This protein binds this small molecule.
Small molecule (SMILES): O=C1C[C@@H](c2ccc(O)cc2)Oc2cc(O)cc(O)c21

Sequence of chain 1.A:
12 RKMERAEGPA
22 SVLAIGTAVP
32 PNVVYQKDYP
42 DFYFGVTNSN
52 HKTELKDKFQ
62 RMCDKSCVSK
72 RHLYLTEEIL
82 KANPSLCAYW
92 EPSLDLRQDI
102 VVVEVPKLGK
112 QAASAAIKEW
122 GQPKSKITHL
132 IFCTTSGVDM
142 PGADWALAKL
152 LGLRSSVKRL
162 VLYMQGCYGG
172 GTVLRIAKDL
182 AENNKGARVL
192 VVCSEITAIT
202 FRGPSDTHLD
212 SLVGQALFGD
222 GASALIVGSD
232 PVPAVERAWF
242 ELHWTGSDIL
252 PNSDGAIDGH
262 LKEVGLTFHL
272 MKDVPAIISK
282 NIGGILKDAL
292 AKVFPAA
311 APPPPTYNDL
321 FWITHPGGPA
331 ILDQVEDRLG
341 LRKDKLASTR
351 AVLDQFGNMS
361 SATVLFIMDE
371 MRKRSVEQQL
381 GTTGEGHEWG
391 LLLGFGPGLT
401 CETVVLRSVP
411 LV

Binding-site contacts:
Ligand atom O4 contacts residue CYS168 of chain 2.A at 3.5 Å (h-bond).
Ligand atom C12 contacts residue GLU196 of chain 2.A at 3.8 Å.
Ligand atom C12 contacts residue SER137 of chain 2.A at 3.2 Å.
Ligand atom O3 contacts residue ILE197 of chain 2.A at 3.2 Å (h-bond).
Ligand atom C3 contacts residue ILE258 of chain 2.A at 3.9 Å (hydrophobic).
Ligand atom O5 contacts residue GLY260 of chain 2.A at 3.4 Å.
Ligand atom C13 contacts residue GLY220 of chain 2.A at 3.4 Å.
Ligand atom C1 contacts residue GLY167 of chain 2.A at 3.7 Å.
Ligand atom C12 contacts residue ILE197 of chain 2.A at 3.5 Å (hydrophobic).
Ligand atom O4 contacts residue PRO397 of chain 2.A at 2.9 Å.
Ligand atom C13 contacts residue THR198 of chain 2.A at 3.2 Å.
Ligand atom C4 contacts residue PHE269 of chain 2.A at 3.4 Å (hydrophobic).
Ligand atom O1 contacts residue THR136 of chain 2.A at 3.8 Å.
Ligand atom C11 contacts residue SER137 of chain 2.A at 3.6 Å.
Ligand atom O2 contacts residue THR268 of chain 2.A at 3.8 Å.
Ligand atom O2 contacts residue LEU267 of chain 2.A at 3.7 Å.
Ligand atom C7 contacts residue LEU267 of chain 2.A at 3.1 Å (hydrophobic).
Ligand atom O4 contacts residue ILE258 of chain 2.A at 3.7 Å.
Ligand atom C15 contacts residue SER360 of chain 2.A at 3.9 Å.
Ligand atom O4 contacts residue GLY167 of chain 2.A at 3.8 Å.
Ligand atom C13 contacts residue GLU196 of chain 2.A at 3.6 Å.
Ligand atom O3 contacts residue ASP221 of chain 2.A at 3.3 Å (salt-bridge).
Ligand atom O5 contacts residue PHE269 of chain 2.A at 3.1 Å.
Ligand atom O3 contacts residue GLU196 of chain 2.A at 3.2 Å.
Ligand atom O5 contacts residue ASP259 of chain 2.A at 3.6 Å (salt-bridge).
Ligand atom C14 contacts residue GLY220 of chain 2.A at 3.4 Å.
Ligand atom C1 contacts residue CYS168 of chain 2.A at 3.6 Å (hydrophobic).
Ligand atom C13 contacts residue ILE197 of chain 2.A at 3.8 Å (hydrophobic).
Ligand atom O3 contacts residue THR198 of chain 2.A at 3.2 Å.
Ligand atom O2 contacts residue PHE269 of chain 2.A at 3.3 Å.
Ligand atom O2 contacts residue THR201 of chain 2.A at 3.5 Å (h-bond).
Ligand atom O1 contacts residue SER360 of chain 2.A at 3.8 Å.
Ligand atom C8 contacts residue THR201 of chain 2.A at 3.9 Å.
Ligand atom C3 contacts residue PHE269 of chain 2.A at 3.9 Å (hydrophobic).
Ligand atom O5 contacts residue THR268 of chain 2.A at 3.4 Å (h-bond).
Ligand atom C12 contacts residue THR198 of chain 2.A at 3.6 Å.
Ligand atom C14 contacts residue THR198 of chain 2.A at 3.5 Å.
Ligand atom C8 contacts residue LEU267 of chain 2.A at 3.6 Å (hydrophobic).
Ligand atom C15 contacts residue PHE219 of chain 2.A at 3.6 Å (hydrophobic).
Ligand atom O3 contacts residue GLY220 of chain 2.A at 2.6 Å (h-bond).

Sequence of chain 2.A:
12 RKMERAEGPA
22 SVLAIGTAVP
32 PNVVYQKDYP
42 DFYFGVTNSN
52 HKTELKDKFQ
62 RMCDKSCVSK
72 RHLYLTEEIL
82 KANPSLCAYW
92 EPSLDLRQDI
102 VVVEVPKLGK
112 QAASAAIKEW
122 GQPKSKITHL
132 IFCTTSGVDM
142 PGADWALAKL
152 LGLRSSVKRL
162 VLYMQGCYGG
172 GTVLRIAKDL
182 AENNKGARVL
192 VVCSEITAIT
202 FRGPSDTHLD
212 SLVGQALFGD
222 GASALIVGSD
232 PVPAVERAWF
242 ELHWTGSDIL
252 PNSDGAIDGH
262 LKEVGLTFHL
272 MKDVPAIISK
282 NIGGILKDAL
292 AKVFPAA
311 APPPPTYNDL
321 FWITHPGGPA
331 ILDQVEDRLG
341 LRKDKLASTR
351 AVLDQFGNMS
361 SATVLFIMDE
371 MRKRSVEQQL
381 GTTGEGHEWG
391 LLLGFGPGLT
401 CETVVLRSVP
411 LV